Binding-site contacts:
Ligand atom O3A contacts residue GLY248 of chain 1.J at 3.6 Å.
Ligand atom O3G contacts residue ASN348 of chain 1.J at 3.4 Å (h-bond).
Ligand atom N7 contacts residue THR249 of chain 1.J at 3.5 Å (h-bond).
Ligand atom O4' contacts residue ALA409 of chain 1.J at 3.5 Å.
Ligand atom O3A contacts residue GLY250 of chain 1.J at 3.1 Å (h-bond).
Ligand atom N6 contacts residue ILE380 of chain 1.J at 3.4 Å.
Ligand atom O2A contacts residue GLY250 of chain 1.J at 3.3 Å.
Ligand atom N1 contacts residue GLY207 of chain 1.J at 3.6 Å.
Ligand atom O1B contacts residue THR249 of chain 1.J at 2.9 Å (h-bond).
Ligand atom N3 contacts residue LEU253 of chain 1.J at 3.5 Å.
Ligand atom O2G contacts residue MG1 of chain 1.OA at 2.2 Å.
Ligand atom N7 contacts residue GLY248 of chain 1.J at 3.5 Å (h-bond).
Ligand atom O2B contacts residue MG1 of chain 1.OA at 3.7 Å.
Ligand atom C8 contacts residue ALA409 of chain 1.J at 3.5 Å (hydrophobic).
Ligand atom O2B contacts residue LYS251 of chain 1.J at 3.7 Å.
Ligand atom C6 contacts residue ILE380 of chain 1.J at 3.5 Å (hydrophobic).
Ligand atom O3B contacts residue GLY248 of chain 1.J at 3.1 Å (h-bond).
Ligand atom C2 contacts residue ASP205 of chain 1.J at 3.3 Å.
Ligand atom C8 contacts residue GLY248 of chain 1.J at 3.2 Å.
Ligand atom C5' contacts residue GLY248 of chain 1.J at 3.8 Å.
Ligand atom PB contacts residue THR249 of chain 1.J at 3.9 Å.
Ligand atom O1B contacts residue GLY248 of chain 1.J at 3.2 Å (h-bond).
Ligand atom N1 contacts residue ILE380 of chain 1.J at 3.3 Å.
Ligand atom PB contacts residue GLY250 of chain 1.J at 3.5 Å.
Ligand atom O2A contacts residue LYS251 of chain 1.J at 3.9 Å.
Ligand atom O3G contacts residue LYS251 of chain 1.J at 3.6 Å (salt-bridge).
Ligand atom PG contacts residue MG1 of chain 1.OA at 3.6 Å.
Ligand atom O2A contacts residue LEU253 of chain 1.J at 3.7 Å.
Ligand atom O1B contacts residue GLY250 of chain 1.J at 2.8 Å (h-bond).
Ligand atom N1 contacts residue ILE206 of chain 1.J at 3.9 Å.
Ligand atom N6 contacts residue THR249 of chain 1.J at 3.9 Å.
Ligand atom PB contacts residue GLY248 of chain 1.J at 3.7 Å.
Ligand atom O2B contacts residue THR252 of chain 1.J at 3.4 Å (h-bond).
Ligand atom C2 contacts residue LEU253 of chain 1.J at 3.6 Å (hydrophobic).
Ligand atom O1B contacts residue LYS251 of chain 1.J at 3.2 Å (salt-bridge).
Ligand atom N6 contacts residue GLY207 of chain 1.J at 3.2 Å (h-bond).
Ligand atom O2A contacts residue THR252 of chain 1.J at 3.6 Å.
Ligand atom C8 contacts residue GLY408 of chain 1.J at 3.5 Å.
Ligand atom N7 contacts residue GLY408 of chain 1.J at 3.5 Å.
Ligand atom O2' contacts residue LEU253 of chain 1.J at 3.9 Å.

This protein binds this small molecule.
Small molecule (SMILES): Nc1ncnc2c1ncn2[C@@H]1O[C@H](COP(=O)(O)OP(=O)(O)OP(O)(O)=S)[C@@H](O)[C@H]1O

Sequence of chain 1.J:
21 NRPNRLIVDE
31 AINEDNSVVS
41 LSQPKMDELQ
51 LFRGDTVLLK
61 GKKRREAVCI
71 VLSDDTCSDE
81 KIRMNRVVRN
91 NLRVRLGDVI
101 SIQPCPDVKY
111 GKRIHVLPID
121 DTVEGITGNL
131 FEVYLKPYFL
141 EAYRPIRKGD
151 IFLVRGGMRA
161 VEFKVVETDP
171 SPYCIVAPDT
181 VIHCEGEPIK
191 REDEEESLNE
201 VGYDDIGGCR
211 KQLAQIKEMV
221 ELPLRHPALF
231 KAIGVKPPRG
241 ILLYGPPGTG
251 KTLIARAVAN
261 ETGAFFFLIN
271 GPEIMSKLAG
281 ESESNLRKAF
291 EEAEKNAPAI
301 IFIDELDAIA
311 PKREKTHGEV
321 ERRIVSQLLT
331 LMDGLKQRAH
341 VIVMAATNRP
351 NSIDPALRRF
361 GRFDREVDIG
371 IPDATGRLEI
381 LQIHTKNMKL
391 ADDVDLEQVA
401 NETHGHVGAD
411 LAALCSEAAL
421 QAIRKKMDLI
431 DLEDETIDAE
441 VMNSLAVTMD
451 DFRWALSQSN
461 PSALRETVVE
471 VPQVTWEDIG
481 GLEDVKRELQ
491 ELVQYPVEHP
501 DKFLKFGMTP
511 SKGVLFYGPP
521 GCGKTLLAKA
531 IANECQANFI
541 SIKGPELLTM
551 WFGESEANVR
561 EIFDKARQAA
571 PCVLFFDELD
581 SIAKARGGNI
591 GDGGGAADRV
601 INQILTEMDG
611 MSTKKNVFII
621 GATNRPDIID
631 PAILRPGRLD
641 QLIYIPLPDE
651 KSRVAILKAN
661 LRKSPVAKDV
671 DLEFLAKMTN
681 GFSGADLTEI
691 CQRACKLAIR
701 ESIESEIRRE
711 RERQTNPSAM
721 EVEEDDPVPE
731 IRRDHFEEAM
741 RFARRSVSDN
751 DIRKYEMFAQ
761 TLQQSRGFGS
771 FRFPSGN